Sequence of chain 1.D:
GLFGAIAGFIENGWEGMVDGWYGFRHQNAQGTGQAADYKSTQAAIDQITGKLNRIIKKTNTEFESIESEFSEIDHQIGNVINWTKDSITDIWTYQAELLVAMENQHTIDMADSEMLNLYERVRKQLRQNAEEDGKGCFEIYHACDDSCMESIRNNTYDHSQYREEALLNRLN

Binding-site contacts:
Ligand atom C2 contacts residue CA1 of chain 1.R at 4.5 Å.
Ligand atom C8 contacts residue CA1 of chain 1.R at 4.4 Å.
Ligand atom O7 contacts residue ASN82 of chain 1.D at 3.7 Å.
Ligand atom C7 contacts residue GLY78 of chain 1.D at 4.5 Å.
Ligand atom C1 contacts residue ASN82 of chain 1.D at 1.5 Å.
Ligand atom O5 contacts residue ASN82 of chain 1.D at 2.4 Å (h-bond).
Ligand atom O7 contacts residue GLU106 of chain 1.A at 3.3 Å (salt-bridge).
Ligand atom C7 contacts residue CA1 of chain 1.R at 3.5 Å.
Ligand atom C2 contacts residue ASN82 of chain 1.D at 2.5 Å.
Ligand atom C7 contacts residue ASN79 of chain 1.D at 3.6 Å.
Ligand atom C7 contacts residue HIS75 of chain 1.D at 4.3 Å.
Ligand atom C3 contacts residue ASN82 of chain 1.D at 3.8 Å.
Ligand atom N2 contacts residue CA1 of chain 1.R at 4.4 Å.
Ligand atom O7 contacts residue HIS75 of chain 1.D at 4.2 Å.
Ligand atom C8 contacts residue ASN79 of chain 1.D at 3.7 Å.
Ligand atom C4 contacts residue ASN82 of chain 1.D at 4.3 Å.
Ligand atom C5 contacts residue ASN82 of chain 1.D at 3.7 Å.
Ligand atom O7 contacts residue ASN79 of chain 1.D at 3.0 Å (h-bond).
Ligand atom C7 contacts residue GLU106 of chain 1.A at 4.3 Å.
Ligand atom C8 contacts residue GLY78 of chain 1.D at 3.9 Å.
Ligand atom C7 contacts residue ASN82 of chain 1.D at 3.6 Å.
Ligand atom O7 contacts residue CA1 of chain 1.R at 2.3 Å.
Ligand atom C8 contacts residue HIS75 of chain 1.D at 3.6 Å.
Ligand atom N2 contacts residue ASN82 of chain 1.D at 3.0 Å (h-bond).

Sequence of chain 1.A:
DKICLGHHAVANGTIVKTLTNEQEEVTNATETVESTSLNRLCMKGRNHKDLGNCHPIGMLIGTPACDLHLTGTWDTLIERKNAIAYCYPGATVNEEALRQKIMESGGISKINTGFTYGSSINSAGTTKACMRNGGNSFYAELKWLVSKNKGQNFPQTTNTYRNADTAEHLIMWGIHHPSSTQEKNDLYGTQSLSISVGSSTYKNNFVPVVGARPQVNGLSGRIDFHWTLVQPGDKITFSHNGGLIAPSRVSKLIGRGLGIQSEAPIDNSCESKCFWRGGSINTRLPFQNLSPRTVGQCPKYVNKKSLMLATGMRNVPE

A small-molecule ligand and the protein it binds are described below.
Small molecule (SMILES): CC(=O)N[C@@H]1[C@@H](O)[C@H](O)[C@@H](CO)O[C@H]1O